Sequence of chain 3.K:
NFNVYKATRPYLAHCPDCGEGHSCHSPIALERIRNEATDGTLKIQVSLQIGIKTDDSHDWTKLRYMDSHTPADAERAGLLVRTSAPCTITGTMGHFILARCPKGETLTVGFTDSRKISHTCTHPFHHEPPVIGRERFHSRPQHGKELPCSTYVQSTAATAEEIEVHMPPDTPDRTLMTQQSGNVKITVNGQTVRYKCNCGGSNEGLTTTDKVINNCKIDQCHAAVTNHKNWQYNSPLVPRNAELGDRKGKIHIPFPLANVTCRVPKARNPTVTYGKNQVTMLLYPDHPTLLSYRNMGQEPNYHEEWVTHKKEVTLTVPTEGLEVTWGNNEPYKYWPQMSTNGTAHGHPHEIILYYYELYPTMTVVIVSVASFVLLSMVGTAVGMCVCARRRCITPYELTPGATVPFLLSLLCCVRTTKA

This small molecule binds to this protein.
Small molecule (SMILES): CC(=O)N[C@@H]1[C@@H](O)[C@H](O)[C@@H](CO)O[C@H]1O

Binding-site contacts:
Ligand atom O3 contacts residue THR116 of chain 3.J at 4.4 Å.
Ligand atom C1 contacts residue ASN259 of chain 3.K at 1.4 Å.
Ligand atom C7 contacts residue ASN259 of chain 3.K at 3.2 Å.
Ligand atom O4 contacts residue LYS181 of chain 3.J at 4.0 Å.
Ligand atom N2 contacts residue ASN259 of chain 3.K at 2.9 Å (h-bond).
Ligand atom N2 contacts residue THR116 of chain 3.J at 3.0 Å (h-bond).
Ligand atom C5 contacts residue ASN259 of chain 3.K at 3.7 Å.
Ligand atom C2 contacts residue THR116 of chain 3.J at 3.8 Å.
Ligand atom C8 contacts residue ASN259 of chain 3.K at 4.4 Å.
Ligand atom C7 contacts residue THR116 of chain 3.J at 3.8 Å.
Ligand atom O5 contacts residue ASN259 of chain 3.K at 2.4 Å (h-bond).
Ligand atom C8 contacts residue THR116 of chain 3.J at 3.8 Å.
Ligand atom C4 contacts residue LYS181 of chain 3.J at 4.2 Å.
Ligand atom C1 contacts residue THR116 of chain 3.J at 4.0 Å.
Ligand atom C3 contacts residue LYS181 of chain 3.J at 4.4 Å.
Ligand atom C4 contacts residue ASN259 of chain 3.K at 4.2 Å.
Ligand atom C2 contacts residue ASN259 of chain 3.K at 2.5 Å.
Ligand atom O6 contacts residue LYS181 of chain 3.J at 4.3 Å.
Ligand atom C5 contacts residue LYS181 of chain 3.J at 3.5 Å.
Ligand atom C3 contacts residue ASN259 of chain 3.K at 3.8 Å.
Ligand atom O5 contacts residue LYS181 of chain 3.J at 4.4 Å.
Ligand atom C3 contacts residue THR116 of chain 3.J at 4.0 Å.
Ligand atom C6 contacts residue LYS181 of chain 3.J at 4.2 Å.
Ligand atom O7 contacts residue ASN259 of chain 3.K at 3.0 Å (h-bond).

Sequence of chain 3.J:
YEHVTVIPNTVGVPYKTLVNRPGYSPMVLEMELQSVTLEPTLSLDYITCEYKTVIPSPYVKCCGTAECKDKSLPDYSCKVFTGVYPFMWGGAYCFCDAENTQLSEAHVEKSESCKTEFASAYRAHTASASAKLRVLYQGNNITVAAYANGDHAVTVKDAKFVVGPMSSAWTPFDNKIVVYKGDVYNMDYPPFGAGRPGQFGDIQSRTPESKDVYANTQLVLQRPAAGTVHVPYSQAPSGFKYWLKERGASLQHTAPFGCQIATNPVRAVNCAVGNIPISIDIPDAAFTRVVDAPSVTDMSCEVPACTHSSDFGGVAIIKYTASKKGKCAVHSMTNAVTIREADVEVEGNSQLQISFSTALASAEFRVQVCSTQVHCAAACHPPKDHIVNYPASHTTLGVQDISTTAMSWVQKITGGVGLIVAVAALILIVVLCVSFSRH